The small molecule below binds the protein below.
Small molecule (SMILES): c1ccc(-c2ccccn2->[Ru](<-n2cc[nH]c2)<-n2ccccc2-c2ccccn2)nc1

Sequence of chain 1.A:
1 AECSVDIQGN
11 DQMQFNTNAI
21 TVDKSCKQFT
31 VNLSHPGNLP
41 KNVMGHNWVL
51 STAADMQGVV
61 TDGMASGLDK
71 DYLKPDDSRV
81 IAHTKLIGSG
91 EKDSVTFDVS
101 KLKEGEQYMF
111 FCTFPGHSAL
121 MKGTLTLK

Binding-site contacts:
Ligand atom N4 contacts residue HIS83 of chain 1.A at 2.8 Å (h-bond).
Ligand atom C4 contacts residue ASN32 of chain 1.B at 3.8 Å.
Ligand atom C23 contacts residue HIS83 of chain 1.A at 3.4 Å.
Ligand atom C22 contacts residue ILE81 of chain 1.A at 4.0 Å (hydrophobic).
Ligand atom C19 contacts residue LYS74 of chain 1.A at 3.3 Å.
Ligand atom C14 contacts residue ASP93 of chain 1.B at 4.1 Å.
Ligand atom N5 contacts residue HIS83 of chain 1.A at 3.1 Å.
Ligand atom C13 contacts residue SER94 of chain 1.B at 4.2 Å.
Ligand atom C16 contacts residue LEU73 of chain 1.A at 4.1 Å (hydrophobic).
Ligand atom N4 contacts residue LEU73 of chain 1.A at 4.1 Å.
Ligand atom N1 contacts residue HIS83 of chain 1.A at 4.2 Å.
Ligand atom C19 contacts residue LEU73 of chain 1.A at 3.6 Å (hydrophobic).
Ligand atom C18 contacts residue LEU73 of chain 1.A at 3.6 Å (hydrophobic).
Ligand atom C10 contacts residue HIS83 of chain 1.A at 3.4 Å.
Ligand atom C13 contacts residue ASP93 of chain 1.B at 2.9 Å.
Ligand atom C19 contacts residue ASP77 of chain 1.A at 4.0 Å.
Ligand atom N2 contacts residue HIS83 of chain 1.A at 3.2 Å (h-bond).
Ligand atom C7 contacts residue SER94 of chain 1.B at 3.8 Å.
Ligand atom C16 contacts residue HIS83 of chain 1.A at 3.3 Å.
Ligand atom C21 contacts residue HIS83 of chain 1.A at 4.0 Å.
Ligand atom C15 contacts residue HIS83 of chain 1.A at 3.3 Å.
Ligand atom N3 contacts residue HIS83 of chain 1.A at 2.8 Å (h-bond).
Ligand atom C7 contacts residue ASN32 of chain 1.B at 4.0 Å.
Ligand atom C12 contacts residue ASP93 of chain 1.B at 3.2 Å.
Ligand atom C17 contacts residue LEU73 of chain 1.A at 3.8 Å (hydrophobic).
Ligand atom C11 contacts residue SER94 of chain 1.B at 3.8 Å.
Ligand atom C6 contacts residue SER94 of chain 1.B at 3.8 Å.
Ligand atom C11 contacts residue HIS83 of chain 1.A at 3.6 Å.
Ligand atom C20 contacts residue HIS83 of chain 1.A at 3.6 Å.
Ligand atom C18 contacts residue LYS74 of chain 1.A at 3.2 Å.
Ligand atom N6 contacts residue VAL80 of chain 1.A at 3.8 Å.
Ligand atom C18 contacts residue ASP76 of chain 1.A at 4.0 Å.
Ligand atom C20 contacts residue LEU73 of chain 1.A at 3.9 Å (hydrophobic).
Ligand atom C2 contacts residue ASP76 of chain 1.A at 4.0 Å.
Ligand atom C5 contacts residue SER94 of chain 1.B at 3.7 Å.
Ligand atom C19 contacts residue ASP76 of chain 1.A at 3.9 Å.
Ligand atom C12 contacts residue SER94 of chain 1.B at 3.5 Å.
Ligand atom C4 contacts residue SER94 of chain 1.B at 3.6 Å.
Ligand atom C18 contacts residue PRO75 of chain 1.A at 3.7 Å (hydrophobic).
Ligand atom RU contacts residue HIS83 of chain 1.A at 2.1 Å.

Sequence of chain 1.B:
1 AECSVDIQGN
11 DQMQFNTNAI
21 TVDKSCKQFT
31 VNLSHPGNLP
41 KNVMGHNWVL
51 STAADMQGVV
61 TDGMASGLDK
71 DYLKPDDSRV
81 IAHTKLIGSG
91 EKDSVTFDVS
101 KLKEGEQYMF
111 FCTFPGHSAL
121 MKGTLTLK